Sequence of chain 1.E:
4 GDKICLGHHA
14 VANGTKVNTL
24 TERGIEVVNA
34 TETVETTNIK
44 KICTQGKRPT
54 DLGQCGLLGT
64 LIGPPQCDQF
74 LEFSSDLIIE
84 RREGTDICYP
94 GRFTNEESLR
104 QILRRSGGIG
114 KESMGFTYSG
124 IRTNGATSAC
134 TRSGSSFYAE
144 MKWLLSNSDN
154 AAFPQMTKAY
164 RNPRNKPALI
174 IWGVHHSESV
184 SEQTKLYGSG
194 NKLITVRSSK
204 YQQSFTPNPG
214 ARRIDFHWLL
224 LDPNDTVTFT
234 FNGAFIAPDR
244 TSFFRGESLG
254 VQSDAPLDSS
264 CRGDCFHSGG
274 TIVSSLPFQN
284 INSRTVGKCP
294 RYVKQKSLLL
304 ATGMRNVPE

The protein below binds the small molecule below.
Small molecule (SMILES): CC(=O)N[C@@H]1[C@@H](O)[C@H](O)[C@@H](CO)O[C@H]1O

Binding-site contacts:
Ligand atom O5 contacts residue ALA33 of chain 1.E at 4.1 Å.
Ligand atom C2 contacts residue ASN32 of chain 1.E at 2.7 Å.
Ligand atom C7 contacts residue ASN32 of chain 1.E at 3.5 Å.
Ligand atom C5 contacts residue ASN32 of chain 1.E at 3.5 Å.
Ligand atom O6 contacts residue THR34 of chain 1.E at 3.5 Å (h-bond).
Ligand atom C5 contacts residue ALA33 of chain 1.E at 4.4 Å (hydrophobic).
Ligand atom C4 contacts residue ASN32 of chain 1.E at 4.3 Å.
Ligand atom C3 contacts residue ASN32 of chain 1.E at 3.9 Å.
Ligand atom O6 contacts residue ALA33 of chain 1.E at 3.8 Å.
Ligand atom O5 contacts residue ASN32 of chain 1.E at 2.4 Å (h-bond).
Ligand atom C6 contacts residue ALA33 of chain 1.E at 3.7 Å (hydrophobic).
Ligand atom O7 contacts residue ASN32 of chain 1.E at 3.6 Å.
Ligand atom C1 contacts residue ASN32 of chain 1.E at 1.4 Å.
Ligand atom N2 contacts residue ASN32 of chain 1.E at 3.1 Å (h-bond).
Ligand atom C6 contacts residue ASN32 of chain 1.E at 4.3 Å.